This small molecule binds to this protein.
Small molecule (SMILES): CC(=O)N[C@H]1[C@H](O[C@H]2[C@H](O)[C@@H](NC(C)=O)CO[C@@H]2CO[C@H]2O[C@@H](C)[C@@H](O)[C@@H](O)[C@@H]2O)O[C@H](CO)[C@@H](O[C@@H]2O[C@H](CO)[C@@H](O)[C@H](O)[C@@H]2O)[C@@H]1O

Binding-site contacts:
Ligand atom C2 contacts residue ASN595 of chain 1.A at 4.1 Å.
Ligand atom C7 contacts residue GLN563 of chain 1.A at 3.4 Å.
Ligand atom C7 contacts residue ASN595 of chain 1.A at 4.5 Å.
Ligand atom C8 contacts residue LYS566 of chain 1.A at 4.2 Å.
Ligand atom C3 contacts residue GLN563 of chain 1.A at 3.3 Å.
Ligand atom C8 contacts residue GLU567 of chain 1.A at 3.4 Å.
Ligand atom N2 contacts residue ASN595 of chain 1.A at 3.9 Å.
Ligand atom O7 contacts residue PHE594 of chain 1.A at 4.0 Å.
Ligand atom N2 contacts residue GLN563 of chain 1.A at 3.6 Å (h-bond).
Ligand atom O5 contacts residue ASN595 of chain 1.A at 3.5 Å (h-bond).
Ligand atom O3 contacts residue GLN563 of chain 1.A at 4.0 Å.
Ligand atom O7 contacts residue GLU567 of chain 1.A at 3.9 Å.
Ligand atom C1 contacts residue GLN563 of chain 1.A at 3.5 Å.
Ligand atom O7 contacts residue TRP564 of chain 1.A at 4.5 Å.
Ligand atom C8 contacts residue GLN563 of chain 1.A at 3.6 Å.
Ligand atom C2 contacts residue GLN563 of chain 1.A at 3.6 Å.
Ligand atom O4 contacts residue GLN563 of chain 1.A at 2.6 Å (h-bond).
Ligand atom C4 contacts residue GLN563 of chain 1.A at 3.4 Å.
Ligand atom C1 contacts residue ASN595 of chain 1.A at 3.4 Å.
Ligand atom O5 contacts residue GLN563 of chain 1.A at 4.1 Å.
Ligand atom C5 contacts residue GLN563 of chain 1.A at 3.6 Å.
Ligand atom C7 contacts residue GLU567 of chain 1.A at 4.3 Å.
Ligand atom O7 contacts residue GLN563 of chain 1.A at 3.5 Å.

Sequence of chain 1.A:
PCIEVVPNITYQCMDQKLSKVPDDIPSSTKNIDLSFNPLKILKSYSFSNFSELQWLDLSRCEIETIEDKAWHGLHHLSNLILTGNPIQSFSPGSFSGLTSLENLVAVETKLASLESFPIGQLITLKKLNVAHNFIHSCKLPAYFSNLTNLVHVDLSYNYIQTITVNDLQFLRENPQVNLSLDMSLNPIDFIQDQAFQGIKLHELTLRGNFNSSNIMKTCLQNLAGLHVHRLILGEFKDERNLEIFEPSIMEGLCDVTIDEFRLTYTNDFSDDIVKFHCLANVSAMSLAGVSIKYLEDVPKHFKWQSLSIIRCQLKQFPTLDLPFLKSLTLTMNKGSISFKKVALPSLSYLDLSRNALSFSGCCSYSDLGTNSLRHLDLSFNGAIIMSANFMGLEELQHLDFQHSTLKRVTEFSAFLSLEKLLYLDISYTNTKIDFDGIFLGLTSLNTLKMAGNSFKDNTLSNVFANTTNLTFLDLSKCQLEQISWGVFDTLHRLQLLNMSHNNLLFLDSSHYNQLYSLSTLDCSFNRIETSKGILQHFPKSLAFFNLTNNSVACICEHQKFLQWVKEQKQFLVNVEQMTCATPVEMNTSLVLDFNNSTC